Sequence of chain 1.A:
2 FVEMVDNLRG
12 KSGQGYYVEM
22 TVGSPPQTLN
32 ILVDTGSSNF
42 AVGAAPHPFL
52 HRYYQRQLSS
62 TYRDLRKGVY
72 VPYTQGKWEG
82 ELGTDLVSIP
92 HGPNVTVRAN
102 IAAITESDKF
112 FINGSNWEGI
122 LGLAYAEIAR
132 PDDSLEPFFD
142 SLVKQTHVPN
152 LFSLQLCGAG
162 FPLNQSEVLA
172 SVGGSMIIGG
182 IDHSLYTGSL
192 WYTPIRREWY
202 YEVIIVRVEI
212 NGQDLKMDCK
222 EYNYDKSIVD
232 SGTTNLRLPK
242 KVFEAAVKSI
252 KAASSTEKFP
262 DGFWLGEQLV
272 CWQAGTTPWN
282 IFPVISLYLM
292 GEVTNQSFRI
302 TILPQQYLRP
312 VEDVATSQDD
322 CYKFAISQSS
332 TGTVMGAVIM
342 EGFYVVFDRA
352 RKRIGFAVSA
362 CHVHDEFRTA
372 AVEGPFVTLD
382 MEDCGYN

Binding-site contacts:
Ligand atom CAH contacts residue GLY16 of chain 1.A at 3.4 Å.
Ligand atom OBV contacts residue TYR74 of chain 1.A at 3.3 Å.
Ligand atom OAM contacts residue GLN76 of chain 1.A at 3.0 Å (h-bond).
Ligand atom OAD contacts residue THR235 of chain 1.A at 3.1 Å (h-bond).
Ligand atom CBE contacts residue GLN76 of chain 1.A at 3.2 Å.
Ligand atom CAH contacts residue THR235 of chain 1.A at 3.1 Å.
Ligand atom CAL contacts residue GLN76 of chain 1.A at 3.5 Å.
Ligand atom CAP contacts residue GLY233 of chain 1.A at 3.4 Å.
Ligand atom CBA contacts residue LEU33 of chain 1.A at 3.5 Å (hydrophobic).
Ligand atom CAS contacts residue GLN76 of chain 1.A at 3.3 Å.
Ligand atom OAC contacts residue SER328 of chain 1.A at 3.4 Å (h-bond).
Ligand atom OBI contacts residue TYR201 of chain 1.A at 3.4 Å.
Ligand atom CAQ contacts residue GLY233 of chain 1.A at 2.8 Å.
Ligand atom OAU contacts residue THR75 of chain 1.A at 3.3 Å.
Ligand atom NBQ contacts residue THR235 of chain 1.A at 3.5 Å (h-bond).
Ligand atom CAH contacts residue GLN15 of chain 1.A at 3.4 Å.
Ligand atom CBH contacts residue ASP231 of chain 1.A at 3.3 Å.
Ligand atom CBM contacts residue PRO73 of chain 1.A at 3.5 Å (hydrophobic).
Ligand atom CBG contacts residue GLY37 of chain 1.A at 3.3 Å.
Ligand atom NAV contacts residue GLY233 of chain 1.A at 2.9 Å (h-bond).
Ligand atom OAD contacts residue ASN236 of chain 1.A at 3.0 Å (h-bond).
Ligand atom CAX contacts residue ASP231 of chain 1.A at 3.3 Å.
Ligand atom CBJ contacts residue THR75 of chain 1.A at 2.6 Å.
Ligand atom CBT contacts residue ARG238 of chain 1.A at 3.5 Å.
Ligand atom OAD contacts residue THR234 of chain 1.A at 3.4 Å.
Ligand atom CAK contacts residue SER232 of chain 1.A at 3.5 Å.
Ligand atom CBG contacts residue ASP231 of chain 1.A at 3.1 Å.
Ligand atom CAH contacts residue GLY14 of chain 1.A at 3.3 Å.
Ligand atom OAU contacts residue GLN76 of chain 1.A at 3.2 Å (h-bond).
Ligand atom OBV contacts residue THR75 of chain 1.A at 3.0 Å (h-bond).
Ligand atom NBQ contacts residue GLY233 of chain 1.A at 3.1 Å (h-bond).
Ligand atom CAI contacts residue THR235 of chain 1.A at 3.4 Å.
Ligand atom CAL contacts residue THR235 of chain 1.A at 3.1 Å.
Ligand atom OAC contacts residue ARG238 of chain 1.A at 3.1 Å.
Ligand atom NBF contacts residue ASP231 of chain 1.A at 2.6 Å (salt-bridge).
Ligand atom CAG contacts residue GLY14 of chain 1.A at 3.3 Å.
Ligand atom CBD contacts residue GLN76 of chain 1.A at 2.9 Å.
Ligand atom NBO contacts residue GLY37 of chain 1.A at 3.0 Å (h-bond).
Ligand atom CAY contacts residue ASP35 of chain 1.A at 3.4 Å.
Ligand atom OAM contacts residue THR235 of chain 1.A at 3.1 Å (h-bond).

A protein and the small-molecule ligand that binds it are described below.
Small molecule (SMILES): CC(C)CNC(=O)[C@@H](NC[C@H](Cc1ccccc1)NC(=O)c1cc(C(=O)N[C@H](C)c2ccccc2)cc(N(C)S(C)(=O)=O)c1)[C@@H](C)O